Sequence of chain 1.A:
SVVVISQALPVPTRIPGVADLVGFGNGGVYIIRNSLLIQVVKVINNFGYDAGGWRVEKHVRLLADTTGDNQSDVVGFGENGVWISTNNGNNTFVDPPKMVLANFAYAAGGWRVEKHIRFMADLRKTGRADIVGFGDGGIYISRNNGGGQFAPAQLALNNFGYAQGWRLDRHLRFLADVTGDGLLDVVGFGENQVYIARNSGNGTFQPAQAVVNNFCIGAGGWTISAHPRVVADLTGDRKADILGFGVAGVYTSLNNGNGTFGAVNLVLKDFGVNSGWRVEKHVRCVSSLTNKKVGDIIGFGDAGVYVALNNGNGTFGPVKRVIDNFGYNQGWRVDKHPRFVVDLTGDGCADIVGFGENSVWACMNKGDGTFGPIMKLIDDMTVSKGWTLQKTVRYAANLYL

A small-molecule ligand and the protein it binds are described below.
Small molecule (SMILES): CC(=O)N[C@H]1[C@H]([C@H](O)[C@H](O)CO)O[C@@](O)(C(=O)O)C[C@@H]1O

Binding-site contacts:
Ligand atom O10 contacts residue GLY190 of chain 1.A at 3.6 Å.
Ligand atom C4 contacts residue ASN159 of chain 1.A at 3.5 Å.
Ligand atom N5 contacts residue TRP166 of chain 1.A at 3.4 Å (h-bond).
Ligand atom C11 contacts residue GLN164 of chain 1.A at 4.0 Å.
Ligand atom C11 contacts residue TRP166 of chain 1.A at 3.6 Å (hydrophobic).
Ligand atom O10 contacts residue TRP166 of chain 1.A at 4.0 Å.
Ligand atom C10 contacts residue GLY190 of chain 1.A at 4.4 Å.
Ligand atom O4 contacts residue TRP166 of chain 1.A at 2.9 Å (h-bond).
Ligand atom C10 contacts residue TRP166 of chain 1.A at 3.6 Å (hydrophobic).
Ligand atom O4 contacts residue ASN159 of chain 1.A at 2.8 Å (h-bond).
Ligand atom C5 contacts residue TYR195 of chain 1.A at 4.4 Å (hydrophobic).
Ligand atom O10 contacts residue GLU191 of chain 1.A at 3.0 Å (salt-bridge).
Ligand atom O1B contacts residue GLN164 of chain 1.A at 3.9 Å.
Ligand atom C10 contacts residue GLU191 of chain 1.A at 3.9 Å.
Ligand atom O1A contacts residue ASN159 of chain 1.A at 4.4 Å.
Ligand atom O7 contacts residue TYR195 of chain 1.A at 4.0 Å.
Ligand atom N5 contacts residue GLN164 of chain 1.A at 3.1 Å (h-bond).
Ligand atom C5 contacts residue GLN164 of chain 1.A at 3.9 Å.
Ligand atom C11 contacts residue GLY190 of chain 1.A at 4.4 Å.
Ligand atom C3 contacts residue ASN159 of chain 1.A at 3.9 Å.
Ligand atom O4 contacts residue GLN164 of chain 1.A at 4.5 Å.
Ligand atom O10 contacts residue TYR195 of chain 1.A at 4.2 Å.
Ligand atom O7 contacts residue ASN192 of chain 1.A at 4.5 Å.
Ligand atom C6 contacts residue GLN164 of chain 1.A at 3.9 Å.
Ligand atom C4 contacts residue GLN164 of chain 1.A at 3.8 Å.
Ligand atom C11 contacts residue GLU191 of chain 1.A at 3.9 Å.
Ligand atom C4 contacts residue TRP166 of chain 1.A at 3.7 Å (hydrophobic).
Ligand atom C9 contacts residue ASN192 of chain 1.A at 4.3 Å.
Ligand atom O1A contacts residue GLN164 of chain 1.A at 4.3 Å.
Ligand atom C5 contacts residue TRP166 of chain 1.A at 4.1 Å (hydrophobic).
Ligand atom C11 contacts residue GLY165 of chain 1.A at 3.7 Å.
Ligand atom C11 contacts residue HIS171 of chain 1.A at 3.6 Å.
Ligand atom C1 contacts residue GLN164 of chain 1.A at 4.5 Å.
Ligand atom C10 contacts residue GLN164 of chain 1.A at 4.0 Å.